Binding-site contacts:
Ligand atom C4 contacts residue LEU189 of chain 1.A at 3.9 Å (hydrophobic).
Ligand atom PA contacts residue GLY46 of chain 1.A at 4.0 Å.
Ligand atom PB contacts residue ALA47 of chain 1.A at 3.9 Å.
Ligand atom C3B contacts residue GLY46 of chain 1.A at 3.9 Å.
Ligand atom C2 contacts residue LEU43 of chain 1.A at 3.9 Å (hydrophobic).
Ligand atom C2 contacts residue ALA123 of chain 1.A at 3.3 Å (hydrophobic).
Ligand atom O2B contacts residue ASN187 of chain 1.A at 3.8 Å.
Ligand atom O3' contacts residue ASN127 of chain 1.A at 3.9 Å.
Ligand atom N6 contacts residue LEU189 of chain 1.A at 3.7 Å.
Ligand atom N7 contacts residue VAL51 of chain 1.A at 4.0 Å.
Ligand atom O2A contacts residue ASP200 of chain 1.A at 3.6 Å.
Ligand atom C5 contacts residue LEU189 of chain 1.A at 3.5 Å (hydrophobic).
Ligand atom N6 contacts residue ALA71 of chain 1.A at 3.4 Å.
Ligand atom O1B contacts residue GLY46 of chain 1.A at 3.2 Å.
Ligand atom PB contacts residue GLY46 of chain 1.A at 3.7 Å.
Ligand atom N3 contacts residue LEU43 of chain 1.A at 3.7 Å.
Ligand atom N1 contacts residue GLU121 of chain 1.A at 4.0 Å.
Ligand atom C2 contacts residue TYR122 of chain 1.A at 3.6 Å (hydrophobic).
Ligand atom C6 contacts residue GLU121 of chain 1.A at 3.8 Å.
Ligand atom O3A contacts residue GLY46 of chain 1.A at 3.2 Å.
Ligand atom N1 contacts residue TYR122 of chain 1.A at 3.7 Å.
Ligand atom O2' contacts residue ASN127 of chain 1.A at 3.7 Å.
Ligand atom O1A contacts residue LYS73 of chain 1.A at 3.6 Å.
Ligand atom C4' contacts residue LEU43 of chain 1.A at 3.7 Å (hydrophobic).
Ligand atom O1A contacts residue GLY46 of chain 1.A at 3.8 Å.
Ligand atom N6 contacts residue GLU121 of chain 1.A at 2.7 Å (salt-bridge).
Ligand atom C8 contacts residue VAL51 of chain 1.A at 3.9 Å (hydrophobic).
Ligand atom O2B contacts residue ASP200 of chain 1.A at 2.7 Å (salt-bridge).
Ligand atom O4' contacts residue VAL51 of chain 1.A at 4.0 Å.
Ligand atom N7 contacts residue LEU189 of chain 1.A at 3.7 Å.
Ligand atom C5' contacts residue GLY44 of chain 1.A at 3.2 Å.
Ligand atom C6 contacts residue LEU189 of chain 1.A at 3.5 Å (hydrophobic).
Ligand atom N6 contacts residue VAL120 of chain 1.A at 3.4 Å.
Ligand atom C6 contacts residue ALA71 of chain 1.A at 3.7 Å (hydrophobic).
Ligand atom O5' contacts residue GLY44 of chain 1.A at 3.5 Å (h-bond).
Ligand atom O4' contacts residue LEU43 of chain 1.A at 3.5 Å (h-bond).
Ligand atom N1 contacts residue ALA123 of chain 1.A at 3.0 Å (h-bond).
Ligand atom O1B contacts residue ALA47 of chain 1.A at 2.7 Å (h-bond).
Ligand atom O5' contacts residue VAL51 of chain 1.A at 3.4 Å.
Ligand atom PB contacts residue ASP200 of chain 1.A at 3.9 Å.

Sequence of chain 1.A:
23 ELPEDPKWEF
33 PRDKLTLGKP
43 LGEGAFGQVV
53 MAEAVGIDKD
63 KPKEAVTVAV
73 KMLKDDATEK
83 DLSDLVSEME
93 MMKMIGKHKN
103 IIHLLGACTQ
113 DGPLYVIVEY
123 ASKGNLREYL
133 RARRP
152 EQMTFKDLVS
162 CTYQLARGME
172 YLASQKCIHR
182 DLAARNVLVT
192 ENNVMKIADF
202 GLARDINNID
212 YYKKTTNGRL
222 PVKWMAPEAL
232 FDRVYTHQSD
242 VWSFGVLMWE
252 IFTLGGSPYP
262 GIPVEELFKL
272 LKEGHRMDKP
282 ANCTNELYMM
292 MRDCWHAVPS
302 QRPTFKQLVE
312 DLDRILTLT

This small molecule binds to this protein.
Small molecule (SMILES): Nc1ncnc2c1ncn2[C@@H]1O[C@H](CO[P](=O)(O)O[P](=O)(O)CP(=O)(O)O)[C@@H](O)[C@H]1O